Binding-site contacts:
Ligand atom O19 contacts residue GLY50 of chain 1.I at 3.7 Å.
Ligand atom C01 contacts residue GLY51 of chain 1.I at 3.7 Å.
Ligand atom N03 contacts residue GLY51 of chain 1.I at 2.5 Å (h-bond).
Ligand atom C21 contacts residue VAL53 of chain 1.I at 3.5 Å (hydrophobic).
Ligand atom O23 contacts residue VAL53 of chain 1.I at 2.9 Å (h-bond).
Ligand atom C18 contacts residue HIS105 of chain 1.I at 3.1 Å.
Ligand atom C25 contacts residue ILE125 of chain 1.I at 3.8 Å (hydrophobic).
Ligand atom C17 contacts residue MET81 of chain 1.I at 3.2 Å (hydrophobic).
Ligand atom N27 contacts residue HIS124 of chain 1.I at 3.7 Å.
Ligand atom N27 contacts residue THR128 of chain 1.I at 4.0 Å.
Ligand atom C15 contacts residue PRO107 of chain 1.I at 3.7 Å (hydrophobic).
Ligand atom B14 contacts residue HIS105 of chain 1.I at 3.7 Å.
Ligand atom C22 contacts residue LEU108 of chain 1.I at 4.0 Å (hydrophobic).
Ligand atom C02 contacts residue LEU108 of chain 1.I at 3.9 Å (hydrophobic).
Ligand atom B14 contacts residue GLY51 of chain 1.I at 3.8 Å.
Ligand atom B14 contacts residue SER80 of chain 1.I at 2.1 Å.
Ligand atom O20 contacts residue HIS105 of chain 1.I at 2.6 Å (h-bond).
Ligand atom C18 contacts residue PRO107 of chain 1.I at 3.4 Å (hydrophobic).
Ligand atom N24 contacts residue LEU108 of chain 1.I at 3.3 Å (h-bond).
Ligand atom O20 contacts residue SER80 of chain 1.I at 2.1 Å (h-bond).
Ligand atom C02 contacts residue GLY51 of chain 1.I at 3.6 Å.
Ligand atom C28 contacts residue VAL53 of chain 1.I at 3.9 Å (hydrophobic).
Ligand atom C17 contacts residue SER80 of chain 1.I at 3.6 Å.
Ligand atom C26 contacts residue HIS124 of chain 1.I at 3.6 Å.
Ligand atom O20 contacts residue LEU108 of chain 1.I at 3.8 Å.
Ligand atom O23 contacts residue SER52 of chain 1.I at 3.7 Å.
Ligand atom C16 contacts residue SER80 of chain 1.I at 3.8 Å.
Ligand atom C13 contacts residue SER80 of chain 1.I at 3.0 Å.
Ligand atom C21 contacts residue LEU108 of chain 1.I at 3.8 Å (hydrophobic).
Ligand atom N12 contacts residue LEU108 of chain 1.I at 2.7 Å (h-bond).
Ligand atom O04 contacts residue LEU108 of chain 1.I at 2.8 Å (h-bond).
Ligand atom C11 contacts residue SER52 of chain 1.I at 4.0 Å.
Ligand atom C18 contacts residue GLN106 of chain 1.I at 3.6 Å.
Ligand atom C05 contacts residue LEU108 of chain 1.I at 3.6 Å (hydrophobic).
Ligand atom O19 contacts residue GLY51 of chain 1.I at 3.0 Å (h-bond).
Ligand atom O19 contacts residue SER80 of chain 1.I at 2.8 Å (h-bond).
Ligand atom C15 contacts residue SER80 of chain 1.I at 3.1 Å.
Ligand atom C13 contacts residue GLY51 of chain 1.I at 3.3 Å.
Ligand atom O04 contacts residue PRO107 of chain 1.I at 3.4 Å.
Ligand atom C01 contacts residue LEU108 of chain 1.I at 3.6 Å (hydrophobic).

Sequence of chain 1.I:
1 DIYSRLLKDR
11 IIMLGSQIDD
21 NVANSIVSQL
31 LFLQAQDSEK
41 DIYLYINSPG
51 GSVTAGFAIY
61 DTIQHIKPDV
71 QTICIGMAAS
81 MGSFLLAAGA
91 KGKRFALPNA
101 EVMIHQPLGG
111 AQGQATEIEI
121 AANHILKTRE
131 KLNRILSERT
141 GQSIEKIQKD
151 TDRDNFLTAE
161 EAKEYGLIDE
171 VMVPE

A protein and the small-molecule ligand that binds it are described below.
Small molecule (SMILES): CC(C)C[C@@H](NC(=O)[C@H](Cc1ccccc1)NC(=O)c1cnccn1)B(O)O